Sequence of chain 1.A:
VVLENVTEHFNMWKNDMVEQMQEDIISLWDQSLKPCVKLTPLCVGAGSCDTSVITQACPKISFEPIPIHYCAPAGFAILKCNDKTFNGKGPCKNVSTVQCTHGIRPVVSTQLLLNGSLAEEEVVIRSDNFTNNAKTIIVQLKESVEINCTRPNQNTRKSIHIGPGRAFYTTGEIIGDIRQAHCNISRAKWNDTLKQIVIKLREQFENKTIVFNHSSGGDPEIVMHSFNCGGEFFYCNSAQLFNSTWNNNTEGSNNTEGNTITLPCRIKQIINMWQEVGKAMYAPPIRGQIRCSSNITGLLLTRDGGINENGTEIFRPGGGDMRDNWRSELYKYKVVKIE

Binding-site contacts:
Ligand atom C1 contacts residue SER298 of chain 1.A at 3.7 Å.
Ligand atom O7 contacts residue PRO70 of chain 1.A at 4.5 Å.
Ligand atom O6 contacts residue ARG110 of chain 1.A at 4.4 Å.
Ligand atom O7 contacts residue ASN233 of chain 1.A at 4.0 Å.
Ligand atom C7 contacts residue ASN120 of chain 1.A at 3.8 Å.
Ligand atom O5 contacts residue SER298 of chain 1.A at 4.2 Å.
Ligand atom C4 contacts residue ASN120 of chain 1.A at 4.3 Å.
Ligand atom C1 contacts residue ASN120 of chain 1.A at 1.5 Å.
Ligand atom C5 contacts residue ASN120 of chain 1.A at 3.7 Å.
Ligand atom C3 contacts residue ASN120 of chain 1.A at 3.8 Å.
Ligand atom O5 contacts residue ARG110 of chain 1.A at 4.2 Å.
Ligand atom O5 contacts residue ASN120 of chain 1.A at 2.4 Å (h-bond).
Ligand atom N2 contacts residue SER299 of chain 1.A at 3.8 Å.
Ligand atom C2 contacts residue PRO70 of chain 1.A at 4.2 Å (hydrophobic).
Ligand atom C3 contacts residue SER298 of chain 1.A at 3.5 Å.
Ligand atom O4 contacts residue SER298 of chain 1.A at 4.1 Å.
Ligand atom C5 contacts residue SER298 of chain 1.A at 3.7 Å.
Ligand atom C2 contacts residue SER298 of chain 1.A at 4.0 Å.
Ligand atom C8 contacts residue VAL112 of chain 1.A at 3.8 Å (hydrophobic).
Ligand atom C2 contacts residue SER299 of chain 1.A at 4.3 Å.
Ligand atom C1 contacts residue SER299 of chain 1.A at 3.6 Å.
Ligand atom C6 contacts residue ARG110 of chain 1.A at 3.5 Å.
Ligand atom C4 contacts residue SER298 of chain 1.A at 4.0 Å.
Ligand atom N2 contacts residue ASN120 of chain 1.A at 2.9 Å (h-bond).
Ligand atom C8 contacts residue PRO70 of chain 1.A at 4.3 Å (hydrophobic).
Ligand atom C5 contacts residue ARG110 of chain 1.A at 4.4 Å.
Ligand atom C7 contacts residue PRO70 of chain 1.A at 4.3 Å (hydrophobic).
Ligand atom C2 contacts residue ASN120 of chain 1.A at 2.5 Å.
Ligand atom C8 contacts residue ASN120 of chain 1.A at 3.9 Å.
Ligand atom O7 contacts residue CYS234 of chain 1.A at 3.4 Å.
Ligand atom N2 contacts residue SER298 of chain 1.A at 4.2 Å.

This small molecule binds to this protein.
Small molecule (SMILES): CC(=O)N[C@@H]1[C@@H](O)[C@H](O)[C@@H](CO)O[C@H]1O